This small molecule binds to this protein.
Small molecule (SMILES): NC(N)=NCCC[C@H](NC(=O)[C@@H]1CCCN1)C(=O)N[C@H](C=O)Cc1cnc[nH]1

Sequence of chain 5.V:
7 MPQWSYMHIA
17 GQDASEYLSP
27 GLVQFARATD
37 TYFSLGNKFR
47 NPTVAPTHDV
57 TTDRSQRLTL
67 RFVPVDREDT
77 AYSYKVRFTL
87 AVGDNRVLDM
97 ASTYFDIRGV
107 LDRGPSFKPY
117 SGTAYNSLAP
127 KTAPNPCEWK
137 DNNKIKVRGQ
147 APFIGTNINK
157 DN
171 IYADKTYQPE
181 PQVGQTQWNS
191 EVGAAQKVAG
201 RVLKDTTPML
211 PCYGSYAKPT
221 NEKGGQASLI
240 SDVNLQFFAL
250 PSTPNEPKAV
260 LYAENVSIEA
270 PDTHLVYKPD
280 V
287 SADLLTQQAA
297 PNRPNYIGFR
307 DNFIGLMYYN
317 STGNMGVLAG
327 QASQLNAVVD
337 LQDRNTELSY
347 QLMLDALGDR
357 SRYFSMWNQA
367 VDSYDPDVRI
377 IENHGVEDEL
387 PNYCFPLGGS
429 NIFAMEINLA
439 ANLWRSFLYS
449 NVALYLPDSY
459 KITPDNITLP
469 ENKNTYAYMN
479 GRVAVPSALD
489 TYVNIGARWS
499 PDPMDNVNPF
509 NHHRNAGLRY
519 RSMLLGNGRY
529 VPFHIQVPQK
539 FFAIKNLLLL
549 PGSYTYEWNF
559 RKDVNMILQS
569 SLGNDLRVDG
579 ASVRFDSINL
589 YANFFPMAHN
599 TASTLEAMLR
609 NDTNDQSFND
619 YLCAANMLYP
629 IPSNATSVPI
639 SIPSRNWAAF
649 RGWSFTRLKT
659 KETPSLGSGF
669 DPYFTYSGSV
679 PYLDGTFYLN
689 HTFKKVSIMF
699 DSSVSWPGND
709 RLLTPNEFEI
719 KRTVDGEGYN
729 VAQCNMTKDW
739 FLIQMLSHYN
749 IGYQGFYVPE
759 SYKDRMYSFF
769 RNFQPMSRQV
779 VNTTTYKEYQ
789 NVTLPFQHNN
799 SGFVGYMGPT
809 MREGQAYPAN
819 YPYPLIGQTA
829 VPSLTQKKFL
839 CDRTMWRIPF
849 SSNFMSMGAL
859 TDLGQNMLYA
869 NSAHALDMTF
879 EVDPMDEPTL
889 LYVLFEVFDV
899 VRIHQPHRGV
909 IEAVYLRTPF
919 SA

Sequence of chain 5.T:
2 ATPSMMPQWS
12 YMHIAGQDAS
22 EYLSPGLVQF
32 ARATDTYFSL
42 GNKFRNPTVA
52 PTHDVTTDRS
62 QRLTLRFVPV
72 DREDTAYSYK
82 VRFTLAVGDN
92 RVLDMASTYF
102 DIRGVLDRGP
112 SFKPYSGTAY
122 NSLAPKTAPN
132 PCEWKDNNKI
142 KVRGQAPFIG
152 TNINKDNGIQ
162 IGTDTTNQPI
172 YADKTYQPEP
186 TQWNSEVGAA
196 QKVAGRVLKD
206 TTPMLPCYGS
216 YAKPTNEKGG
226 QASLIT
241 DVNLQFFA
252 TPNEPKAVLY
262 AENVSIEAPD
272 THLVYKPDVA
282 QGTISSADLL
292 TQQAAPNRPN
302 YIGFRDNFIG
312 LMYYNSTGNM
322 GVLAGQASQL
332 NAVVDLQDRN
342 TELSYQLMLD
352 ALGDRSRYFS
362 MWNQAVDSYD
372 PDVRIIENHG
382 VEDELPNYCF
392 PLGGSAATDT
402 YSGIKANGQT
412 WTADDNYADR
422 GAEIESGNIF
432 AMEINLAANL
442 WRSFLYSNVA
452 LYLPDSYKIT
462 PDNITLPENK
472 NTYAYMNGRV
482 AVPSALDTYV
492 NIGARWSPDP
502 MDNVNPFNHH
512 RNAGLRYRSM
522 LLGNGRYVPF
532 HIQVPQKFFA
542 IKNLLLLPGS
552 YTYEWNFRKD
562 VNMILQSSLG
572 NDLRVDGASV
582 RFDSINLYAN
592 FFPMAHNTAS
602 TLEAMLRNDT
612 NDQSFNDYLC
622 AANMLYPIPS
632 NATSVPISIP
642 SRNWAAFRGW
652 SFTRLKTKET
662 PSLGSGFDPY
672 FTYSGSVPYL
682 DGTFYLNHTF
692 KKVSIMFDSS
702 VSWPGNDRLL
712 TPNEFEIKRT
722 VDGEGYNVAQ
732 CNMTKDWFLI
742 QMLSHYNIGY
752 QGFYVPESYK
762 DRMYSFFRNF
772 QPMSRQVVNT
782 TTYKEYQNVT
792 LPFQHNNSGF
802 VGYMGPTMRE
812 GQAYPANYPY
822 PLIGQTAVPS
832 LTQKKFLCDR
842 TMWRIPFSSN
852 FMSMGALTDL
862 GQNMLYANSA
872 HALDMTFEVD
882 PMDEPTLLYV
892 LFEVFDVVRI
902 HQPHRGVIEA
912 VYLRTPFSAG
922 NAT

Binding-site contacts:
Ligand atom CB contacts residue TYR619 of chain 5.T at 3.1 Å (hydrophobic).
Ligand atom C contacts residue ARG649 of chain 5.T at 4.2 Å.
Ligand atom ND1 contacts residue GLU894 of chain 5.T at 3.9 Å.
Ligand atom CA contacts residue ASN617 of chain 5.T at 4.2 Å.
Ligand atom CD contacts residue ARG46 of chain 5.V at 3.9 Å.
Ligand atom CD2 contacts residue ARG845 of chain 5.T at 3.8 Å.
Ligand atom N contacts residue CYS621 of chain 5.T at 3.2 Å (h-bond).
Ligand atom N contacts residue TYR619 of chain 5.T at 3.4 Å.
Ligand atom N contacts residue ARG649 of chain 5.T at 3.8 Å.
Ligand atom CE1 contacts residue GLU894 of chain 5.T at 4.3 Å.
Ligand atom N contacts residue ASP618 of chain 5.T at 3.5 Å (salt-bridge).
Ligand atom CG contacts residue PHE896 of chain 5.T at 3.4 Å (hydrophobic).
Ligand atom CG contacts residue ASN617 of chain 5.T at 3.6 Å.
Ligand atom CB contacts residue PHE896 of chain 5.T at 3.9 Å (hydrophobic).
Ligand atom CB contacts residue CYS621 of chain 5.T at 3.7 Å (hydrophobic).
Ligand atom O contacts residue TYR619 of chain 5.T at 3.9 Å.
Ligand atom O contacts residue ARG649 of chain 5.T at 3.2 Å (salt-bridge).
Ligand atom CB contacts residue TYR619 of chain 5.T at 4.0 Å (hydrophobic).
Ligand atom C contacts residue TYR619 of chain 5.T at 3.4 Å (hydrophobic).
Ligand atom C contacts residue ASN617 of chain 5.T at 4.2 Å.
Ligand atom CD contacts residue CYS621 of chain 5.T at 4.2 Å (hydrophobic).
Ligand atom CG contacts residue GLU894 of chain 5.T at 3.8 Å.
Ligand atom N contacts residue ASN617 of chain 5.T at 2.8 Å (h-bond).
Ligand atom CD contacts residue ASN617 of chain 5.T at 2.8 Å.
Ligand atom CA contacts residue CYS621 of chain 5.T at 3.1 Å (hydrophobic).
Ligand atom N contacts residue TYR619 of chain 5.T at 3.7 Å.
Ligand atom CB contacts residue GLU894 of chain 5.T at 4.2 Å.
Ligand atom CA contacts residue ARG649 of chain 5.T at 3.9 Å.
Ligand atom O contacts residue ARG845 of chain 5.T at 4.2 Å.
Ligand atom CE1 contacts residue LEU348 of chain 5.T at 4.0 Å (hydrophobic).
Ligand atom CA contacts residue TYR619 of chain 5.T at 3.8 Å (hydrophobic).
Ligand atom C contacts residue ARG649 of chain 5.T at 3.8 Å.
Ligand atom ND1 contacts residue LEU348 of chain 5.T at 4.2 Å.
Ligand atom CE1 contacts residue MET843 of chain 5.T at 4.1 Å (hydrophobic).
Ligand atom CA contacts residue TYR619 of chain 5.T at 3.6 Å (hydrophobic).
Ligand atom CG contacts residue ARG46 of chain 5.V at 3.7 Å.
Ligand atom CD2 contacts residue GLU894 of chain 5.T at 4.2 Å.
Ligand atom CB contacts residue ARG649 of chain 5.T at 3.6 Å.
Ligand atom CB contacts residue ARG649 of chain 5.T at 3.8 Å.
Ligand atom CA contacts residue ARG649 of chain 5.T at 4.0 Å.